Sequence of chain 1.N:
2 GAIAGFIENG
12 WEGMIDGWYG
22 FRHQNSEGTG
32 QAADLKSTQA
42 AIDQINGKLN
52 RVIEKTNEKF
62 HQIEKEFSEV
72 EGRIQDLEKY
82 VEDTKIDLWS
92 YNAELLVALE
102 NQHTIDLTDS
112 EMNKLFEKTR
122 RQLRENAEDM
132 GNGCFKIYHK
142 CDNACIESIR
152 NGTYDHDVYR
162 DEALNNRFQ

Binding-site contacts:
Ligand atom C2 contacts residue VAL290 of chain 1.M at 4.1 Å (hydrophobic).
Ligand atom C1 contacts residue VAL290 of chain 1.M at 3.7 Å (hydrophobic).
Ligand atom C3 contacts residue VAL290 of chain 1.M at 4.4 Å (hydrophobic).
Ligand atom C1 contacts residue ASN278 of chain 1.M at 1.4 Å.
Ligand atom C1 contacts residue ASN291 of chain 1.M at 4.3 Å.
Ligand atom C7 contacts residue ASN278 of chain 1.M at 3.1 Å.
Ligand atom O7 contacts residue ASN278 of chain 1.M at 3.1 Å (h-bond).
Ligand atom O6 contacts residue ASN291 of chain 1.M at 4.2 Å.
Ligand atom N2 contacts residue VAL290 of chain 1.M at 3.6 Å.
Ligand atom C8 contacts residue SER38 of chain 1.M at 3.6 Å.
Ligand atom C7 contacts residue VAL290 of chain 1.M at 4.4 Å (hydrophobic).
Ligand atom C4 contacts residue ASN278 of chain 1.M at 4.2 Å.
Ligand atom C3 contacts residue ASN278 of chain 1.M at 3.8 Å.
Ligand atom O5 contacts residue ASN278 of chain 1.M at 2.4 Å (h-bond).
Ligand atom O6 contacts residue GLU67 of chain 1.N at 4.1 Å.
Ligand atom O5 contacts residue ASN291 of chain 1.M at 4.3 Å.
Ligand atom C5 contacts residue ASN278 of chain 1.M at 3.7 Å.
Ligand atom C8 contacts residue VAL290 of chain 1.M at 4.1 Å (hydrophobic).
Ligand atom N2 contacts residue ASN278 of chain 1.M at 2.8 Å (h-bond).
Ligand atom C2 contacts residue ASN278 of chain 1.M at 2.4 Å.
Ligand atom C8 contacts residue ASN278 of chain 1.M at 4.3 Å.

This protein binds this small molecule.
Small molecule (SMILES): CC(=O)N[C@@H]1[C@@H](O)[C@H](O)[C@@H](CO)O[C@H]1O

Sequence of chain 1.M:
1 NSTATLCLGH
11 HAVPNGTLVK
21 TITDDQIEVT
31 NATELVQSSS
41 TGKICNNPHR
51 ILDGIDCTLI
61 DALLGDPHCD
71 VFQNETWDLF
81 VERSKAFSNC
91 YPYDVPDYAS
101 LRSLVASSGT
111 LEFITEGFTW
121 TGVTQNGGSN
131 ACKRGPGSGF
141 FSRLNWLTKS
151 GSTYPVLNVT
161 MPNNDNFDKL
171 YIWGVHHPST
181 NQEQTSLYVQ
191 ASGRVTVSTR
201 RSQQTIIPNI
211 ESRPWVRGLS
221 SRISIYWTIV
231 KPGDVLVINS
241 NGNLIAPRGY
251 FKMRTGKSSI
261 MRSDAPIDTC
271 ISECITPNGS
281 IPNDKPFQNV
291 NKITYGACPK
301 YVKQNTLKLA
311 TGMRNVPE